Sequence of chain 1.A:
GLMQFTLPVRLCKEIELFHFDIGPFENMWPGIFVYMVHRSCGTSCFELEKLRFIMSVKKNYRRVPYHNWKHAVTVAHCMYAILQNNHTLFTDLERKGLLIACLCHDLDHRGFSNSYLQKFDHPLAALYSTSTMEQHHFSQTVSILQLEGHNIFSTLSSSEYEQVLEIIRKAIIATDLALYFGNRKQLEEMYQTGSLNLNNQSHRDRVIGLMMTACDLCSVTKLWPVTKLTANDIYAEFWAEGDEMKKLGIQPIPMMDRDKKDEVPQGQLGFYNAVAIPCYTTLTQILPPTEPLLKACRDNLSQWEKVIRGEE

Binding-site contacts:
Ligand atom C18 contacts residue PHE283 of chain 1.A at 3.5 Å (hydrophobic).
Ligand atom C14 contacts residue TYR247 of chain 1.A at 3.4 Å (hydrophobic).
Ligand atom C5 contacts residue MET267 of chain 1.A at 3.7 Å (hydrophobic).
Ligand atom C12 contacts residue PRO266 of chain 1.A at 3.5 Å (hydrophobic).
Ligand atom C12 contacts residue GLU275 of chain 1.A at 3.7 Å.
Ligand atom C14 contacts residue PHE250 of chain 1.A at 3.8 Å (hydrophobic).
Ligand atom C14 contacts residue GLN280 of chain 1.A at 3.5 Å.
Ligand atom C3 contacts residue MET267 of chain 1.A at 3.7 Å (hydrophobic).
Ligand atom C25 contacts residue LEU229 of chain 1.A at 3.9 Å (hydrophobic).
Ligand atom C2 contacts residue TYR247 of chain 1.A at 3.9 Å (hydrophobic).
Ligand atom O21 contacts residue PHE283 of chain 1.A at 3.4 Å.
Ligand atom N4 contacts residue TYR247 of chain 1.A at 2.4 Å (h-bond).
Ligand atom S6 contacts residue TYR247 of chain 1.A at 3.7 Å.
Ligand atom S13 contacts residue TYR247 of chain 1.A at 3.8 Å.
Ligand atom S6 contacts residue VAL276 of chain 1.A at 3.6 Å.
Ligand atom C1 contacts residue TYR247 of chain 1.A at 3.4 Å (hydrophobic).
Ligand atom N11 contacts residue PRO266 of chain 1.A at 3.6 Å.
Ligand atom C25 contacts residue LEU189 of chain 1.A at 3.8 Å (hydrophobic).
Ligand atom C20 contacts residue PHE283 of chain 1.A at 3.8 Å (hydrophobic).
Ligand atom C20 contacts residue ILE246 of chain 1.A at 3.5 Å (hydrophobic).
Ligand atom C9 contacts residue TYR247 of chain 1.A at 3.3 Å (hydrophobic).
Ligand atom C3 contacts residue GLY279 of chain 1.A at 3.5 Å.
Ligand atom C15 contacts residue GLN280 of chain 1.A at 3.7 Å.
Ligand atom N4 contacts residue MET267 of chain 1.A at 3.6 Å.
Ligand atom C9 contacts residue GLY279 of chain 1.A at 3.6 Å.
Ligand atom C22 contacts residue ILE246 of chain 1.A at 3.7 Å (hydrophobic).
Ligand atom C1 contacts residue GLY279 of chain 1.A at 3.5 Å.
Ligand atom N7 contacts residue GLY279 of chain 1.A at 3.3 Å (h-bond).
Ligand atom C2 contacts residue GLY279 of chain 1.A at 3.7 Å.
Ligand atom C8 contacts residue GLY279 of chain 1.A at 3.7 Å.
Ligand atom S13 contacts residue PHE283 of chain 1.A at 3.5 Å.
Ligand atom C19 contacts residue ILE246 of chain 1.A at 3.4 Å (hydrophobic).
Ligand atom O21 contacts residue LEU229 of chain 1.A at 3.9 Å.
Ligand atom C16 contacts residue PHE283 of chain 1.A at 3.9 Å (hydrophobic).
Ligand atom N17 contacts residue GLN280 of chain 1.A at 3.0 Å (h-bond).
Ligand atom C12 contacts residue LYS272 of chain 1.A at 3.5 Å.
Ligand atom N7 contacts residue MET267 of chain 1.A at 3.5 Å.
Ligand atom N11 contacts residue MET267 of chain 1.A at 3.7 Å.
Ligand atom C2 contacts residue MET267 of chain 1.A at 3.6 Å (hydrophobic).
Ligand atom C1 contacts residue MET267 of chain 1.A at 3.6 Å (hydrophobic).

The protein below binds the small molecule below.
Small molecule (SMILES): Cc1cnc(CSc2nc3ccc4ncsc4c3[nH]2)cc1OC(C)C